Sequence of chain 1.B:
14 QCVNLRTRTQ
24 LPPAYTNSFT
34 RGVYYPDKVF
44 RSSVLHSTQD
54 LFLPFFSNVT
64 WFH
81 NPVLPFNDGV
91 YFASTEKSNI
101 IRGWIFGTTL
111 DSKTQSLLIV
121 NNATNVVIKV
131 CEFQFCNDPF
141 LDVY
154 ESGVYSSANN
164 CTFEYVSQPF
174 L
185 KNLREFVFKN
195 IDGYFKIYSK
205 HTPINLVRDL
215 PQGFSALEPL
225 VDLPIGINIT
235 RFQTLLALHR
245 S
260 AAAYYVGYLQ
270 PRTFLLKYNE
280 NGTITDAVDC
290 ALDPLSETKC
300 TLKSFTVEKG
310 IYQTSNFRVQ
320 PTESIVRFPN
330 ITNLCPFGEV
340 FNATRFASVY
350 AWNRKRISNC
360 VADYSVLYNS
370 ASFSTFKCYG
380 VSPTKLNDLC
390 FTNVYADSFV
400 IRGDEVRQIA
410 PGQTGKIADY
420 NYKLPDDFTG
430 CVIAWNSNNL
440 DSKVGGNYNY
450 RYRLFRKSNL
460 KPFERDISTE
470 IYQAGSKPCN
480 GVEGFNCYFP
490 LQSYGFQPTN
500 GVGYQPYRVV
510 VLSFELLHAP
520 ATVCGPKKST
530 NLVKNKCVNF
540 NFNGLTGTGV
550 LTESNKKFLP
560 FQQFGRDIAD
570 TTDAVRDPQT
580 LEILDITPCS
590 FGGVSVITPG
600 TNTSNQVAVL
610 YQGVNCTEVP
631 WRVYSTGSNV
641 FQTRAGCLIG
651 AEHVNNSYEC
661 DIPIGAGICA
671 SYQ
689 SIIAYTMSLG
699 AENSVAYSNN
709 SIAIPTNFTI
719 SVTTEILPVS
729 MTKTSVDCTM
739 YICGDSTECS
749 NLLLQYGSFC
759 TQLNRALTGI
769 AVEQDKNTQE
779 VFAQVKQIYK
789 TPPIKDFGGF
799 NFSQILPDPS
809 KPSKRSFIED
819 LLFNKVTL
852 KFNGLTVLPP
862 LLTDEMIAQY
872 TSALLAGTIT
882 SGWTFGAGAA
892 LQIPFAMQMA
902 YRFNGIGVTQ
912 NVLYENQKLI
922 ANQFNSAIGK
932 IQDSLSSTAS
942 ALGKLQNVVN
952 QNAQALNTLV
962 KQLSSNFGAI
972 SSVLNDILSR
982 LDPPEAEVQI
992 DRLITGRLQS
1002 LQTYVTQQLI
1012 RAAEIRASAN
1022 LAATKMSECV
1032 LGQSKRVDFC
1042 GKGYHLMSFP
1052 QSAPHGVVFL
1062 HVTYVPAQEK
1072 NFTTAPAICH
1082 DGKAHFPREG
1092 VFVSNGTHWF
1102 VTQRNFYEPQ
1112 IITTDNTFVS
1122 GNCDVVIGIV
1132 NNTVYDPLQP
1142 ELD

Binding-site contacts:
Ligand atom N2 contacts residue ASN1132 of chain 1.B at 2.9 Å (h-bond).
Ligand atom O7 contacts residue ASN1132 of chain 1.B at 4.3 Å.
Ligand atom C7 contacts residue ASN1132 of chain 1.B at 3.8 Å.
Ligand atom C4 contacts residue ASN1132 of chain 1.B at 4.2 Å.
Ligand atom C1 contacts residue ASN1132 of chain 1.B at 1.4 Å.
Ligand atom C5 contacts residue ASN1132 of chain 1.B at 3.7 Å.
Ligand atom C2 contacts residue ASN1132 of chain 1.B at 2.4 Å.
Ligand atom C3 contacts residue ASN1132 of chain 1.B at 3.8 Å.
Ligand atom O5 contacts residue ASN1132 of chain 1.B at 2.4 Å (h-bond).

A protein and the small-molecule ligand that binds it are described below.
Small molecule (SMILES): CC(=O)N[C@H]1[C@H](O[C@H]2[C@H](O)[C@@H](NC(C)=O)CO[C@@H]2CO)O[C@H](CO)[C@@H](O)[C@@H]1O